The protein below binds the small molecule below.
Small molecule (SMILES): NC(=O)N[C@@H](CC(=O)O)C(=O)O

Sequence of chain 2.A:
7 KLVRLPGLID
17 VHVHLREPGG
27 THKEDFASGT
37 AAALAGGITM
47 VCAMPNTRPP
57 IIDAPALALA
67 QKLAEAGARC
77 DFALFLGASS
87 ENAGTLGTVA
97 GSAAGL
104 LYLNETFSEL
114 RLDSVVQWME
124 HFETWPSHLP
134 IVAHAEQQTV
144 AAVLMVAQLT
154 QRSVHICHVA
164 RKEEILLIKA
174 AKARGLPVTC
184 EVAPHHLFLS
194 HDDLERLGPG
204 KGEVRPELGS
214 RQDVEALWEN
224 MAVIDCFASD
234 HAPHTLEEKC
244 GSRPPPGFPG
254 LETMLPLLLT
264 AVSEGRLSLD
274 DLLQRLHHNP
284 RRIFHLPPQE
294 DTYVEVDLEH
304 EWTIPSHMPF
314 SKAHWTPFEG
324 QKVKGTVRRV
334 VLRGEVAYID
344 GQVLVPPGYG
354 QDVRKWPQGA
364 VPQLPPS

Binding-site contacts:
Ligand atom O5 contacts residue KCX103 of chain 2.A at 2.9 Å (h-bond).
Ligand atom N1 contacts residue DOR1 of chain 2.B at 0.6 Å (h-bond).
Ligand atom O5 contacts residue DOR1 of chain 2.B at 2.6 Å.
Ligand atom O4 contacts residue THR109 of chain 2.A at 2.8 Å (h-bond).
Ligand atom C61 contacts residue DOR1 of chain 2.B at 0.4 Å.
Ligand atom O5 contacts residue ZN1 of chain 2.F at 2.3 Å.
Ligand atom O62 contacts residue ARG22 of chain 2.A at 2.8 Å (salt-bridge).
Ligand atom C2 contacts residue DOR1 of chain 2.B at 0.2 Å.
Ligand atom O61 contacts residue HIS20 of chain 2.A at 3.1 Å (h-bond).
Ligand atom O62 contacts residue PHE110 of chain 2.A at 3.5 Å.
Ligand atom O4 contacts residue KCX103 of chain 2.A at 3.4 Å (h-bond).
Ligand atom O62 contacts residue ALA235 of chain 2.A at 3.5 Å.
Ligand atom C5 contacts residue DOR1 of chain 2.B at 0.2 Å.
Ligand atom N1 contacts residue PRO249 of chain 2.A at 3.0 Å (h-bond).
Ligand atom O62 contacts residue HIS237 of chain 2.A at 3.0 Å (h-bond).
Ligand atom C6 contacts residue DOR1 of chain 2.B at 0.3 Å.
Ligand atom N3 contacts residue DOR1 of chain 2.B at 1.5 Å.
Ligand atom O61 contacts residue ASN52 of chain 2.A at 3.0 Å (h-bond).
Ligand atom C4 contacts residue ZN1 of chain 2.F at 2.6 Å.
Ligand atom O4 contacts residue ZN1 of chain 2.F at 2.1 Å.
Ligand atom C61 contacts residue ARG22 of chain 2.A at 3.5 Å.
Ligand atom O62 contacts residue DOR1 of chain 2.B at 0.4 Å (h-bond).
Ligand atom O61 contacts residue DOR1 of chain 2.B at 0.6 Å (h-bond).
Ligand atom O61 contacts residue ARG22 of chain 2.A at 2.9 Å (salt-bridge).
Ligand atom O5 contacts residue ASP233 of chain 2.A at 3.0 Å (salt-bridge).
Ligand atom N3 contacts residue ARG208 of chain 2.A at 2.7 Å (salt-bridge).
Ligand atom O5 contacts residue HIS161 of chain 2.A at 3.4 Å (h-bond).
Ligand atom O5 contacts residue HIS20 of chain 2.A at 3.5 Å (h-bond).
Ligand atom C4 contacts residue KCX103 of chain 2.A at 3.3 Å.
Ligand atom C4 contacts residue DOR1 of chain 2.B at 1.4 Å.
Ligand atom O2 contacts residue GLY250 of chain 2.A at 3.2 Å (h-bond).
Ligand atom O62 contacts residue PRO249 of chain 2.A at 3.1 Å (h-bond).
Ligand atom O5 contacts residue ZN1 of chain 2.E at 2.0 Å.
Ligand atom O2 contacts residue ARG208 of chain 2.A at 2.8 Å (salt-bridge).
Ligand atom O2 contacts residue PRO249 of chain 2.A at 3.1 Å.
Ligand atom O4 contacts residue HIS137 of chain 2.A at 2.9 Å (h-bond).
Ligand atom N3 contacts residue ASP233 of chain 2.A at 2.7 Å (salt-bridge).
Ligand atom C4 contacts residue ZN1 of chain 2.E at 2.9 Å.
Ligand atom O2 contacts residue DOR1 of chain 2.B at 0.5 Å (h-bond).
Ligand atom O4 contacts residue DOR1 of chain 2.B at 0.8 Å (h-bond).